A protein and the small-molecule ligand that binds it are described below.
Small molecule (SMILES): Oc1cccc2ccccc12

Binding-site contacts:
Ligand atom C8 contacts residue ARG40 of chain 2.A at 3.2 Å.
Ligand atom C2 contacts residue ARG40 of chain 2.A at 4.2 Å.
Ligand atom C7 contacts residue VAL372 of chain 2.A at 4.0 Å (hydrophobic).
Ligand atom C2 contacts residue GLY189 of chain 2.A at 3.8 Å.
Ligand atom C3 contacts residue GLU197 of chain 2.A at 4.3 Å.
Ligand atom C5 contacts residue VAL372 of chain 2.A at 3.7 Å (hydrophobic).
Ligand atom C7 contacts residue HIS371 of chain 2.A at 3.6 Å.
Ligand atom C4 contacts residue ARG40 of chain 2.A at 4.0 Å.
Ligand atom C8A contacts residue SER261 of chain 2.A at 3.8 Å.
Ligand atom O1 contacts residue SER261 of chain 2.A at 3.4 Å.
Ligand atom C1 contacts residue ASP191 of chain 2.A at 3.5 Å.
Ligand atom C4 contacts residue ILE260 of chain 2.A at 3.6 Å (hydrophobic).
Ligand atom C3 contacts residue ILE260 of chain 2.A at 3.6 Å (hydrophobic).
Ligand atom C4A contacts residue ARG40 of chain 2.A at 3.7 Å.
Ligand atom O1 contacts residue ASP191 of chain 2.A at 3.0 Å (salt-bridge).
Ligand atom C8A contacts residue ARG40 of chain 2.A at 3.4 Å.
Ligand atom C6 contacts residue HIS371 of chain 2.A at 4.3 Å.
Ligand atom C8 contacts residue HIS371 of chain 2.A at 4.0 Å.
Ligand atom C5 contacts residue ARG40 of chain 2.A at 3.5 Å.
Ligand atom C8 contacts residue SER261 of chain 2.A at 3.8 Å.
Ligand atom C4A contacts residue VAL372 of chain 2.A at 4.1 Å (hydrophobic).
Ligand atom C2 contacts residue SER261 of chain 2.A at 4.1 Å.
Ligand atom C8 contacts residue VAL372 of chain 2.A at 4.3 Å (hydrophobic).
Ligand atom C2 contacts residue ASP191 of chain 2.A at 4.3 Å.
Ligand atom C6 contacts residue VAL372 of chain 2.A at 3.6 Å (hydrophobic).
Ligand atom C2 contacts residue SER192 of chain 2.A at 3.4 Å.
Ligand atom C3 contacts residue SER192 of chain 2.A at 3.9 Å.
Ligand atom C5 contacts residue LEU374 of chain 2.A at 4.0 Å (hydrophobic).
Ligand atom C6 contacts residue ARG40 of chain 2.A at 3.7 Å.
Ligand atom C8A contacts residue ASP191 of chain 2.A at 3.8 Å.
Ligand atom O1 contacts residue GLY189 of chain 2.A at 3.5 Å.
Ligand atom O1 contacts residue LEU190 of chain 2.A at 3.5 Å (h-bond).
Ligand atom C7 contacts residue ARG40 of chain 2.A at 3.4 Å.
Ligand atom C4 contacts residue PHE43 of chain 2.A at 4.1 Å (hydrophobic).
Ligand atom C1 contacts residue SER261 of chain 2.A at 3.5 Å.
Ligand atom C1 contacts residue ARG40 of chain 2.A at 4.0 Å.
Ligand atom C2 contacts residue ILE260 of chain 2.A at 3.9 Å (hydrophobic).
Ligand atom C1 contacts residue GLY189 of chain 2.A at 4.1 Å.
Ligand atom C8 contacts residue ASP191 of chain 2.A at 3.8 Å.
Ligand atom C6 contacts residue LEU374 of chain 2.A at 3.8 Å (hydrophobic).

Sequence of chain 2.A:
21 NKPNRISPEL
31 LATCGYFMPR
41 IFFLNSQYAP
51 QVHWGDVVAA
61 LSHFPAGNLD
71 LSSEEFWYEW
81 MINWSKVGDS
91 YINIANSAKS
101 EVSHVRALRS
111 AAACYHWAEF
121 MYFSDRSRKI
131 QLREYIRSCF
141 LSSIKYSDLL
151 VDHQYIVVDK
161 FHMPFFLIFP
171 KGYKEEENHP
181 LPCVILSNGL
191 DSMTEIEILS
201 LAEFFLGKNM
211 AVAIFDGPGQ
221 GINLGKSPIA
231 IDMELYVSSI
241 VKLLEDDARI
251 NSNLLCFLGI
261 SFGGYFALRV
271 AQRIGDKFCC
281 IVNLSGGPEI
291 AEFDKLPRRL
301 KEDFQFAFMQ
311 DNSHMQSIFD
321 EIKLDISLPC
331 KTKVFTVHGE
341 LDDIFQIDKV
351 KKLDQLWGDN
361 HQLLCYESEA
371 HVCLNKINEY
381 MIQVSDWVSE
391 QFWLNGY